Binding-site contacts:
Ligand atom C3 contacts residue ASN603 of chain 1.A at 3.8 Å.
Ligand atom O5 contacts residue ASN603 of chain 1.A at 2.4 Å (h-bond).
Ligand atom N2 contacts residue ASN603 of chain 1.A at 2.9 Å (h-bond).
Ligand atom C5 contacts residue ASN603 of chain 1.A at 3.7 Å.
Ligand atom O7 contacts residue THR604 of chain 1.A at 4.5 Å.
Ligand atom C1 contacts residue ASN603 of chain 1.A at 1.4 Å.
Ligand atom O7 contacts residue ASN603 of chain 1.A at 3.2 Å (h-bond).
Ligand atom O6 contacts residue ASN603 of chain 1.A at 3.9 Å.
Ligand atom C2 contacts residue ASN603 of chain 1.A at 2.5 Å.
Ligand atom C4 contacts residue ASN603 of chain 1.A at 4.2 Å.
Ligand atom C7 contacts residue ASN603 of chain 1.A at 3.7 Å.
Ligand atom C8 contacts residue THR604 of chain 1.A at 3.8 Å.

Sequence of chain 1.A:
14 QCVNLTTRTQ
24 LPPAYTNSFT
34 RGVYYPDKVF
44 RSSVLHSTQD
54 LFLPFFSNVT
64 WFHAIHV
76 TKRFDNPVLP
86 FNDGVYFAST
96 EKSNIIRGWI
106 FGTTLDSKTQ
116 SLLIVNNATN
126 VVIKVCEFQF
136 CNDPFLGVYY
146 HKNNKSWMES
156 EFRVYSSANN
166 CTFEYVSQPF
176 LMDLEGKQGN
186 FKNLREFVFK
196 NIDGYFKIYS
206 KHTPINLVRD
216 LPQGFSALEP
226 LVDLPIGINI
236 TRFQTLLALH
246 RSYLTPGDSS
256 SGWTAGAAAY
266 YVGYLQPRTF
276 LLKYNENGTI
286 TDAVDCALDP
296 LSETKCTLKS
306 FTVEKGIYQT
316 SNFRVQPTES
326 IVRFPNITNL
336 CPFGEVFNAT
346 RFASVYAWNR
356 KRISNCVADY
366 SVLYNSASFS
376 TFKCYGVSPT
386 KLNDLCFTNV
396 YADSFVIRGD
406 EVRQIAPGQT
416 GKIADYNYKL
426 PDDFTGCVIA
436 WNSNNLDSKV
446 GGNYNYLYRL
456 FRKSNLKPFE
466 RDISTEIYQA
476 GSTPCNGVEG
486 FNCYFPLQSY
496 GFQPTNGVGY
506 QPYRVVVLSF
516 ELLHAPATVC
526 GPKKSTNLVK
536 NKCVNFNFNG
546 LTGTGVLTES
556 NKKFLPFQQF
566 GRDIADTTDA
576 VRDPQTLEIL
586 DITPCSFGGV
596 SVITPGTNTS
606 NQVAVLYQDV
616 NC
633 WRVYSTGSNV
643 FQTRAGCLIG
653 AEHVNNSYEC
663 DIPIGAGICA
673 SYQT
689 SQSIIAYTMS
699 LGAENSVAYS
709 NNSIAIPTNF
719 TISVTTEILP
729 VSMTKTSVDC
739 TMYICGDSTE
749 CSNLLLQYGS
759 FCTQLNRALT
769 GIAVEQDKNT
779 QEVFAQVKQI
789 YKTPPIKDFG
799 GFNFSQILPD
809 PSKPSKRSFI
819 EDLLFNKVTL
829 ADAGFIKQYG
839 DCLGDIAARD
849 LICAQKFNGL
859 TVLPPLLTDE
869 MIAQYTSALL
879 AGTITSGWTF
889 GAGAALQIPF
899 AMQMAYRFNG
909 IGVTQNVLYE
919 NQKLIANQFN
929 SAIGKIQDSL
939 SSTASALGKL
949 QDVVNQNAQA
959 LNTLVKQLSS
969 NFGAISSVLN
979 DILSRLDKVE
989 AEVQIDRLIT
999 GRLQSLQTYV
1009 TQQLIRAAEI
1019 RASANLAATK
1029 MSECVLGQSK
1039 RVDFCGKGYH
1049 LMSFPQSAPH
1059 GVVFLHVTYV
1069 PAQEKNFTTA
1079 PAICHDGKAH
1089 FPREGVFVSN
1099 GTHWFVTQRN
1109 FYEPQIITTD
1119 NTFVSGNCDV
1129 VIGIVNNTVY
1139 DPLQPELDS

A small-molecule ligand and the protein it binds are described below.
Small molecule (SMILES): CC(=O)N[C@@H]1[C@@H](O)[C@H](O)[C@@H](CO)O[C@H]1O